Sequence of chain 1.A:
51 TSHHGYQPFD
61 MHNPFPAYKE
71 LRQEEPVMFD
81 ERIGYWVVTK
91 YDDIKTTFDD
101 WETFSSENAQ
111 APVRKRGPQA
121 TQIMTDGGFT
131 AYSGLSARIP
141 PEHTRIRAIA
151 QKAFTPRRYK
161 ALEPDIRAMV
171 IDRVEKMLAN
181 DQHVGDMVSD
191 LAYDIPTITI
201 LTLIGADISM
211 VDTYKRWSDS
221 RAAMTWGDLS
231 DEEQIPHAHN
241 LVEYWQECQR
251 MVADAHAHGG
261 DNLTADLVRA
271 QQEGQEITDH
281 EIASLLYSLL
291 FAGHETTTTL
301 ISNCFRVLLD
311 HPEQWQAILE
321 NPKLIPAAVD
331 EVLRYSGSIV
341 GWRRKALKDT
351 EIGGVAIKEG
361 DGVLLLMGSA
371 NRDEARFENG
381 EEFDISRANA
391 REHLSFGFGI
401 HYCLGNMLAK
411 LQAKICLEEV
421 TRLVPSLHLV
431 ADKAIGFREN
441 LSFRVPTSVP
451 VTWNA

This small molecule binds to this protein.
Small molecule (SMILES): CCc1cccc(OP(=O)(O)O)c1

Binding-site contacts:
Ligand atom O03 contacts residue HIS53 of chain 1.A at 4.0 Å.
Ligand atom C11 contacts residue THR51 of chain 1.A at 4.1 Å.
Ligand atom P02 contacts residue SER52 of chain 1.A at 3.5 Å.
Ligand atom O01 contacts residue SER52 of chain 1.A at 3.2 Å (h-bond).
Ligand atom O01 contacts residue HIS53 of chain 1.A at 2.7 Å (h-bond).
Ligand atom C13 contacts residue SER52 of chain 1.A at 4.5 Å.
Ligand atom P02 contacts residue HIS53 of chain 1.A at 4.1 Å.
Ligand atom O04 contacts residue HIS53 of chain 1.A at 3.6 Å.
Ligand atom O04 contacts residue GLU81 of chain 1.A at 4.0 Å.
Ligand atom O04 contacts residue SER52 of chain 1.A at 4.4 Å.
Ligand atom C12 contacts residue THR51 of chain 1.A at 4.2 Å.
Ligand atom O03 contacts residue SER52 of chain 1.A at 2.7 Å (h-bond).